Binding-site contacts:
Ligand atom O1 contacts residue THR126 of chain 2.A at 4.1 Å.
Ligand atom S contacts residue MG1 of chain 2.G at 3.2 Å.
Ligand atom O3 contacts residue GLY127 of chain 2.A at 2.7 Å (h-bond).
Ligand atom O1 contacts residue ASP12 of chain 2.A at 3.9 Å.
Ligand atom O1 contacts residue TRP13 of chain 2.A at 3.7 Å.
Ligand atom O3 contacts residue ASP12 of chain 2.A at 3.6 Å (salt-bridge).
Ligand atom O1 contacts residue MG1 of chain 2.G at 2.9 Å.
Ligand atom O3 contacts residue TYR128 of chain 2.A at 4.0 Å.
Ligand atom S contacts residue ARG160 of chain 2.A at 4.0 Å.
Ligand atom O3 contacts residue MG1 of chain 2.G at 4.4 Å.
Ligand atom O2 contacts residue ALA14 of chain 2.A at 4.0 Å.
Ligand atom C1 contacts residue GLY127 of chain 2.A at 4.0 Å.
Ligand atom C2 contacts residue TYR128 of chain 2.A at 3.8 Å (hydrophobic).
Ligand atom O3 contacts residue THR126 of chain 2.A at 2.5 Å (h-bond).
Ligand atom S contacts residue ASP12 of chain 2.A at 3.9 Å.
Ligand atom C1 contacts residue MET49 of chain 2.A at 4.3 Å (hydrophobic).
Ligand atom C2 contacts residue MG1 of chain 2.G at 4.2 Å.
Ligand atom C2 contacts residue GLY127 of chain 2.A at 4.5 Å.
Ligand atom O2 contacts residue ARG160 of chain 2.A at 3.7 Å.
Ligand atom S contacts residue GLY127 of chain 2.A at 4.1 Å.
Ligand atom S contacts residue ALA14 of chain 2.A at 4.1 Å.
Ligand atom C1 contacts residue TYR128 of chain 2.A at 3.9 Å (hydrophobic).
Ligand atom O2 contacts residue MG1 of chain 2.G at 2.5 Å.
Ligand atom O1 contacts residue ALA14 of chain 2.A at 2.7 Å (h-bond).
Ligand atom C2 contacts residue THR126 of chain 2.A at 4.5 Å.
Ligand atom O2 contacts residue ASP186 of chain 2.A at 4.5 Å.
Ligand atom S contacts residue THR126 of chain 2.A at 3.8 Å.
Ligand atom O2 contacts residue ASP12 of chain 2.A at 3.4 Å (salt-bridge).
Ligand atom O3 contacts residue ARG160 of chain 2.A at 3.2 Å (salt-bridge).
Ligand atom C2 contacts residue CYS22 of chain 2.A at 4.3 Å (hydrophobic).

This small molecule binds to this protein.
Small molecule (SMILES): CCS(=O)(=O)O

Sequence of chain 2.A:
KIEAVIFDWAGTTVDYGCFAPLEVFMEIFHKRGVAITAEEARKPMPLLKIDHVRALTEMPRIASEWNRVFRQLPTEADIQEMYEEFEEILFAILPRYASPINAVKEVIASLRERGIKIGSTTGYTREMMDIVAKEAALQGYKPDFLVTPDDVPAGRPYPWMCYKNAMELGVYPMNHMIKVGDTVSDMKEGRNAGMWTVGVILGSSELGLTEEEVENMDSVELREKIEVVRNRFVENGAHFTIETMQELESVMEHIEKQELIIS